Binding-site contacts:
Ligand atom C5 contacts residue ASN23 of chain 2.A at 3.7 Å.
Ligand atom O5 contacts residue ASN23 of chain 2.A at 2.5 Å (h-bond).
Ligand atom C1 contacts residue ASN23 of chain 2.A at 1.5 Å.
Ligand atom C3 contacts residue ASN23 of chain 2.A at 3.8 Å.
Ligand atom C8 contacts residue GLN15 of chain 2.A at 3.1 Å.
Ligand atom C8 contacts residue ASN23 of chain 2.A at 4.4 Å.
Ligand atom C7 contacts residue GLN15 of chain 2.A at 4.0 Å.
Ligand atom C4 contacts residue ASN23 of chain 2.A at 4.3 Å.
Ligand atom N2 contacts residue GLN15 of chain 2.A at 4.3 Å.
Ligand atom C1 contacts residue GLN15 of chain 2.A at 4.4 Å.
Ligand atom C7 contacts residue ASN23 of chain 2.A at 4.1 Å.
Ligand atom N2 contacts residue ASN23 of chain 2.A at 3.2 Å (h-bond).
Ligand atom C2 contacts residue ASN23 of chain 2.A at 2.5 Å.
Ligand atom C2 contacts residue GLN15 of chain 2.A at 3.9 Å.
Ligand atom O3 contacts residue ASN23 of chain 2.A at 3.8 Å.

This small molecule binds to this protein.
Small molecule (SMILES): CC(=O)N[C@@H]1[C@@H](O)[C@H](O)[C@@H](CO)O[C@H]1O

Sequence of chain 2.A:
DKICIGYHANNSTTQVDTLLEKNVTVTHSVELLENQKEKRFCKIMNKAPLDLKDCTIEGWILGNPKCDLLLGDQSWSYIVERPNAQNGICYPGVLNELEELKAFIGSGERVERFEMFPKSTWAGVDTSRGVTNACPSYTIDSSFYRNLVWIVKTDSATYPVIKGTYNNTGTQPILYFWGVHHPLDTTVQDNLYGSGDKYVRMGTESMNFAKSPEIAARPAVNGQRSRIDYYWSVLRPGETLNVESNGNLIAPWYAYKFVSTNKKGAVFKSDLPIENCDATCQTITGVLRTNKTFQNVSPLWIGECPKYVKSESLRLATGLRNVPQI